Sequence of chain 1.C:
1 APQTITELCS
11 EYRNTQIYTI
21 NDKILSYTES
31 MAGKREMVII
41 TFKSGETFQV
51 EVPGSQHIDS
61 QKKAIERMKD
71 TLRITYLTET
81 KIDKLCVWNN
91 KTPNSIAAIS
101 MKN

The small molecule below binds the protein below.
Small molecule (SMILES): CC(=O)N[C@@H]1[C@@H](O)[C@H](O[C@@H]2O[C@H](CO)[C@H](O)[C@H](O)[C@H]2O)[C@@H](CO)O[C@H]1O

Binding-site contacts:
Ligand atom C6 contacts residue GLU51 of chain 1.C at 4.3 Å.
Ligand atom N2 contacts residue GLN56 of chain 1.C at 4.4 Å.
Ligand atom O5 contacts residue GLN56 of chain 1.C at 3.4 Å (h-bond).
Ligand atom O4 contacts residue GLN56 of chain 1.C at 4.3 Å.
Ligand atom O4 contacts residue GLU51 of chain 1.C at 2.5 Å (salt-bridge).
Ligand atom O6 contacts residue GLN61 of chain 1.C at 3.1 Å (h-bond).
Ligand atom C4 contacts residue TRP88 of chain 1.C at 3.4 Å (hydrophobic).
Ligand atom C5 contacts residue GLU51 of chain 1.C at 4.4 Å.
Ligand atom O3 contacts residue LYS91 of chain 1.C at 3.0 Å (salt-bridge).
Ligand atom C2 contacts residue LYS91 of chain 1.C at 3.8 Å.
Ligand atom O4 contacts residue LYS91 of chain 1.C at 2.9 Å (salt-bridge).
Ligand atom O4 contacts residue GLN56 of chain 1.C at 3.5 Å.
Ligand atom C6 contacts residue GLN61 of chain 1.C at 4.0 Å.
Ligand atom O6 contacts residue ASN14 of chain 1.C at 4.1 Å.
Ligand atom O2 contacts residue ASN90 of chain 1.C at 2.8 Å (h-bond).
Ligand atom C4 contacts residue LYS91 of chain 1.C at 3.8 Å.
Ligand atom O6 contacts residue HIS57 of chain 1.C at 3.7 Å.
Ligand atom C3 contacts residue TRP88 of chain 1.C at 3.5 Å (hydrophobic).
Ligand atom O3 contacts residue GLU51 of chain 1.C at 4.2 Å.
Ligand atom O6 contacts residue TRP88 of chain 1.C at 3.8 Å.
Ligand atom O2 contacts residue ASN14 of chain 1.C at 4.4 Å.
Ligand atom O3 contacts residue GLN56 of chain 1.C at 3.0 Å (h-bond).
Ligand atom C1 contacts residue GLN56 of chain 1.C at 4.5 Å.
Ligand atom C5 contacts residue GLN56 of chain 1.C at 4.2 Å.
Ligand atom C6 contacts residue GLN56 of chain 1.C at 3.6 Å.
Ligand atom C7 contacts residue ILE58 of chain 1.C at 4.3 Å (hydrophobic).
Ligand atom C8 contacts residue ILE58 of chain 1.C at 3.5 Å (hydrophobic).
Ligand atom C5 contacts residue TRP88 of chain 1.C at 3.5 Å (hydrophobic).
Ligand atom O3 contacts residue ASN90 of chain 1.C at 2.6 Å (h-bond).
Ligand atom C2 contacts residue ASN90 of chain 1.C at 3.9 Å.
Ligand atom C3 contacts residue LYS91 of chain 1.C at 3.7 Å.
Ligand atom C6 contacts residue TRP88 of chain 1.C at 3.5 Å (hydrophobic).
Ligand atom C3 contacts residue ASN90 of chain 1.C at 3.7 Å.
Ligand atom C3 contacts residue GLU51 of chain 1.C at 4.4 Å.
Ligand atom C4 contacts residue GLN56 of chain 1.C at 4.5 Å.
Ligand atom C4 contacts residue GLU51 of chain 1.C at 3.4 Å.
Ligand atom O3 contacts residue TRP88 of chain 1.C at 3.5 Å.
Ligand atom C6 contacts residue HIS57 of chain 1.C at 3.6 Å.
Ligand atom O6 contacts residue GLN56 of chain 1.C at 3.0 Å (h-bond).
Ligand atom C3 contacts residue GLN56 of chain 1.C at 3.7 Å.